Sequence of chain 1.A:
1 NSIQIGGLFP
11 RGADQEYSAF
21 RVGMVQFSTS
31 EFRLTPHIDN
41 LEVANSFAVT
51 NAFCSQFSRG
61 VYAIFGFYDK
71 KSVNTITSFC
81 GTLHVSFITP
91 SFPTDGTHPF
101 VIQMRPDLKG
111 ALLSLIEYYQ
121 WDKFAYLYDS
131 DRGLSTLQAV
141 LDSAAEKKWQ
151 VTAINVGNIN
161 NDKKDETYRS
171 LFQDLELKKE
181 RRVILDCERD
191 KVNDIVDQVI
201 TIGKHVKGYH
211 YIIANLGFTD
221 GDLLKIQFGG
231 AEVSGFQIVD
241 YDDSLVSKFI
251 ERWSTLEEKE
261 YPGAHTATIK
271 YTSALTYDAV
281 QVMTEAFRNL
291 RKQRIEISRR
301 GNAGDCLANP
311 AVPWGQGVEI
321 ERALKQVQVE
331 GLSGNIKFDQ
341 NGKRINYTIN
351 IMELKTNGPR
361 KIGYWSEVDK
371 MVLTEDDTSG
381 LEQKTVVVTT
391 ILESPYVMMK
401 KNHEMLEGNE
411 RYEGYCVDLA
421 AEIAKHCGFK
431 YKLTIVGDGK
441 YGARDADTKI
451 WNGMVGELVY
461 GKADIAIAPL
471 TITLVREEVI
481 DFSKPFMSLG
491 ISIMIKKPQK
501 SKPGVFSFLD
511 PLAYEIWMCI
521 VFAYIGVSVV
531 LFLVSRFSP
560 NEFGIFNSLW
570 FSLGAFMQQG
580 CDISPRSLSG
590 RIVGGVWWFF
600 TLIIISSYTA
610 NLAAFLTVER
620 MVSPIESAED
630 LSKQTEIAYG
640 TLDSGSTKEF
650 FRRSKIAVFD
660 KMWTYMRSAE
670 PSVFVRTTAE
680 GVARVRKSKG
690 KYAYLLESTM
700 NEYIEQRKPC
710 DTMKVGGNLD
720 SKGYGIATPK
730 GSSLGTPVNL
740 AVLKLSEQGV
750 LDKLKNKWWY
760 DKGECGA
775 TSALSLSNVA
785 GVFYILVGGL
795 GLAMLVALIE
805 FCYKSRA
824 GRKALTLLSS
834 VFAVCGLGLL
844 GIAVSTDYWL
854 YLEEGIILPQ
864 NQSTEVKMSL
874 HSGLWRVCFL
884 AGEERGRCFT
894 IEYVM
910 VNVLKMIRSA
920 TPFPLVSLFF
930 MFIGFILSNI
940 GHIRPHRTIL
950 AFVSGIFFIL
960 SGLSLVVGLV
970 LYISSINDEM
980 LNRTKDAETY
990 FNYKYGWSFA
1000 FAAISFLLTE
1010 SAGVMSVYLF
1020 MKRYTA

Sequence of chain 1.D:
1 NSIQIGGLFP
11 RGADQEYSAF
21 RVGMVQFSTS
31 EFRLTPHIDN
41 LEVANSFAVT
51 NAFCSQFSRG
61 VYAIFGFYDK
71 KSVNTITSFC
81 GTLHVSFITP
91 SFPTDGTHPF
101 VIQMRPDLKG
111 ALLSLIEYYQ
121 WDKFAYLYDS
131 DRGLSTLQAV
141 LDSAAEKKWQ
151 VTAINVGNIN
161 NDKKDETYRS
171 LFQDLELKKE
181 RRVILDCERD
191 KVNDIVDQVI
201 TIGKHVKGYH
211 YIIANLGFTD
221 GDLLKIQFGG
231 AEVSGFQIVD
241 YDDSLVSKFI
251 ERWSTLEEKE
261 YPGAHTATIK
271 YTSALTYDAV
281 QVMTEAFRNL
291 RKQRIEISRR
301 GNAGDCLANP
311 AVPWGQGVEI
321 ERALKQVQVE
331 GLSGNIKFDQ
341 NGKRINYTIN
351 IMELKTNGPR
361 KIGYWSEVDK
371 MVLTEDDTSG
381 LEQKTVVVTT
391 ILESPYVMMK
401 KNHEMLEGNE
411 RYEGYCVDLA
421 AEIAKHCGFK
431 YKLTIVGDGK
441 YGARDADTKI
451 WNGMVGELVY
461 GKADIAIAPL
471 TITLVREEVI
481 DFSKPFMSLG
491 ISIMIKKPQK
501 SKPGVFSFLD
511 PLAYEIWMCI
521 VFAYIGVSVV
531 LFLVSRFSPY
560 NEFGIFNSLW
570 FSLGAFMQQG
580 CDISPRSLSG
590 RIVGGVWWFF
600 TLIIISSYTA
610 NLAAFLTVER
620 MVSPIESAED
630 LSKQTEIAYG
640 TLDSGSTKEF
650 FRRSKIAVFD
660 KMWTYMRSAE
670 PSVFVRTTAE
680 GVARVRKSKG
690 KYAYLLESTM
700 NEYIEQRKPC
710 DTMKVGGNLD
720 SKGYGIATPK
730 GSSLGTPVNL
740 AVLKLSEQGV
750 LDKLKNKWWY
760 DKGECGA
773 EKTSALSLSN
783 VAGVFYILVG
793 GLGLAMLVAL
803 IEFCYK

Sequence of chain 1.C:
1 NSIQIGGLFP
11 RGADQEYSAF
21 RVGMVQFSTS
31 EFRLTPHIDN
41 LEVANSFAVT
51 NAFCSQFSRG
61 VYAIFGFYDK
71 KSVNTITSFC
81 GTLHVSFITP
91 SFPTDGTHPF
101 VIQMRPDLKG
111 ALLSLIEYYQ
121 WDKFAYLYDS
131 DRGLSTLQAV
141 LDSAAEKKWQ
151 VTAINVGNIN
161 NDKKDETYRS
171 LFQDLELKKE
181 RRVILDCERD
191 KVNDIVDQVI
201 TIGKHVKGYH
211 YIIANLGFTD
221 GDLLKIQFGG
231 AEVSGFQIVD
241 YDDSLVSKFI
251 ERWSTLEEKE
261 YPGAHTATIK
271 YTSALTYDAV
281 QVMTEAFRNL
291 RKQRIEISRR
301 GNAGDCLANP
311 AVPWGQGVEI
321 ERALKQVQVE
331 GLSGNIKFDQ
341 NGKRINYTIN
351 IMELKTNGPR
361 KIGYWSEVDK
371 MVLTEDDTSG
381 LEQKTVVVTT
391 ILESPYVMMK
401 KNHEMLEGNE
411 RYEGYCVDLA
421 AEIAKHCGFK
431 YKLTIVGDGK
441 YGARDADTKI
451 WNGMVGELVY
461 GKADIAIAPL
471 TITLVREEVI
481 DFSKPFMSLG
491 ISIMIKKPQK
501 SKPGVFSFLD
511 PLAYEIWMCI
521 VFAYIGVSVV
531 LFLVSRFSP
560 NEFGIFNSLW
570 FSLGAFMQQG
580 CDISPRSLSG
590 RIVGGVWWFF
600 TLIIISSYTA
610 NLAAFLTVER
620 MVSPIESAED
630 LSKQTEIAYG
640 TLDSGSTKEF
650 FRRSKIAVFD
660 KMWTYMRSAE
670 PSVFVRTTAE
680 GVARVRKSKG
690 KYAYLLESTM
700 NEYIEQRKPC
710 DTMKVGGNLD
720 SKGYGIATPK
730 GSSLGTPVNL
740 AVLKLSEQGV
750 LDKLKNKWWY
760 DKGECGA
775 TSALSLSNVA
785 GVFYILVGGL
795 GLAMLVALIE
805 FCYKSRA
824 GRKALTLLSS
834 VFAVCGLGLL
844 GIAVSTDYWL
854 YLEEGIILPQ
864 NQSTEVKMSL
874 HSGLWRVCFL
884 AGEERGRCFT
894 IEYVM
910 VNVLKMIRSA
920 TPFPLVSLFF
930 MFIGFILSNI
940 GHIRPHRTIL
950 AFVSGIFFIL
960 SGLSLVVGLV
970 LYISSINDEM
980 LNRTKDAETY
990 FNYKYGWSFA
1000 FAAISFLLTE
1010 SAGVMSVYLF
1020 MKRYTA

Binding-site contacts:
Ligand atom C25 contacts residue PRO503 of chain 1.D at 3.5 Å (hydrophobic).
Ligand atom C19 contacts residue ASP510 of chain 1.D at 3.6 Å.
Ligand atom C07 contacts residue PHE508 of chain 1.D at 3.5 Å (hydrophobic).
Ligand atom N15 contacts residue PHE614 of chain 1.D at 3.2 Å.
Ligand atom C23 contacts residue SER507 of chain 1.D at 3.6 Å.
Ligand atom N21 contacts residue PHE614 of chain 1.D at 3.8 Å.
Ligand atom C18 contacts residue ASP510 of chain 1.D at 3.6 Å.
Ligand atom C16 contacts residue PHE614 of chain 1.D at 3.2 Å (hydrophobic).
Ligand atom C18 contacts residue SER776 of chain 1.A at 3.5 Å.
Ligand atom C23 contacts residue ASP510 of chain 1.D at 3.1 Å.
Ligand atom N15 contacts residue PRO511 of chain 1.D at 3.8 Å.
Ligand atom C14 contacts residue PHE614 of chain 1.D at 3.5 Å (hydrophobic).
Ligand atom C03 contacts residue LEU611 of chain 1.D at 3.7 Å (hydrophobic).
Ligand atom C25 contacts residue LYS502 of chain 1.D at 3.9 Å.
Ligand atom C16 contacts residue PRO511 of chain 1.D at 3.8 Å (hydrophobic).
Ligand atom N01 contacts residue LEU778 of chain 1.D at 3.8 Å.
Ligand atom C05 contacts residue SER606 of chain 1.C at 3.3 Å.
Ligand atom C07 contacts residue LEU611 of chain 1.D at 3.6 Å (hydrophobic).
Ligand atom C08 contacts residue LEU611 of chain 1.D at 3.4 Å (hydrophobic).
Ligand atom C20 contacts residue ASP510 of chain 1.D at 3.7 Å.
Ligand atom C13 contacts residue ASP510 of chain 1.D at 3.7 Å.
Ligand atom C16 contacts residue ASN610 of chain 1.D at 3.3 Å.
Ligand atom C12 contacts residue LEU611 of chain 1.D at 3.6 Å (hydrophobic).
Ligand atom C25 contacts residue SER501 of chain 1.D at 3.2 Å.
Ligand atom N01 contacts residue ASN782 of chain 1.D at 3.7 Å.
Ligand atom C26 contacts residue SER501 of chain 1.D at 3.5 Å.
Ligand atom C06 contacts residue PHE508 of chain 1.D at 3.7 Å (hydrophobic).
Ligand atom C20 contacts residue PHE614 of chain 1.D at 3.5 Å (hydrophobic).
Ligand atom C19 contacts residue PHE614 of chain 1.D at 3.7 Å (hydrophobic).
Ligand atom N21 contacts residue SER507 of chain 1.D at 3.8 Å.
Ligand atom C12 contacts residue PRO511 of chain 1.D at 3.6 Å (hydrophobic).
Ligand atom C06 contacts residue TYR607 of chain 1.D at 3.5 Å (hydrophobic).
Ligand atom C10 contacts residue SER507 of chain 1.D at 3.3 Å.
Ligand atom C17 contacts residue SER776 of chain 1.A at 3.1 Å.
Ligand atom C12 contacts residue PHE614 of chain 1.D at 3.9 Å (hydrophobic).
Ligand atom C24 contacts residue SER507 of chain 1.D at 3.4 Å.
Ligand atom C07 contacts residue SER507 of chain 1.D at 3.7 Å.
Ligand atom C09 contacts residue SER507 of chain 1.D at 3.5 Å.
Ligand atom C13 contacts residue PHE614 of chain 1.D at 3.6 Å (hydrophobic).
Ligand atom O11 contacts residue SER507 of chain 1.D at 3.5 Å (h-bond).

This small molecule binds to this protein.
Small molecule (SMILES): N#Cc1ccccc1-c1cc(-c2ccccn2)cn(-c2ccccc2)c1=O